Binding-site contacts:
Ligand atom C8 contacts residue ILE47 of chain 1.B at 4.2 Å (hydrophobic).
Ligand atom C3 contacts residue ASN31 of chain 1.B at 3.7 Å.
Ligand atom O5 contacts residue SER45 of chain 1.B at 3.8 Å.
Ligand atom O5 contacts residue THR33 of chain 1.B at 3.7 Å.
Ligand atom C5 contacts residue ASN31 of chain 1.B at 3.7 Å.
Ligand atom C6 contacts residue THR33 of chain 1.B at 4.1 Å.
Ligand atom O5 contacts residue ASN31 of chain 1.B at 2.4 Å (h-bond).
Ligand atom O7 contacts residue ASN31 of chain 1.B at 3.1 Å (h-bond).
Ligand atom C5 contacts residue THR33 of chain 1.B at 4.4 Å.
Ligand atom C7 contacts residue ASN31 of chain 1.B at 3.2 Å.
Ligand atom N2 contacts residue ASN31 of chain 1.B at 2.9 Å (h-bond).
Ligand atom C2 contacts residue SER45 of chain 1.B at 4.2 Å.
Ligand atom C1 contacts residue SER45 of chain 1.B at 3.4 Å.
Ligand atom C1 contacts residue ASN31 of chain 1.B at 1.4 Å.
Ligand atom C3 contacts residue SER45 of chain 1.B at 4.1 Å.
Ligand atom O6 contacts residue THR33 of chain 1.B at 3.9 Å.
Ligand atom C4 contacts residue ASN31 of chain 1.B at 4.2 Å.
Ligand atom C2 contacts residue ASN31 of chain 1.B at 2.4 Å.
Ligand atom C5 contacts residue SER45 of chain 1.B at 3.7 Å.

This protein binds this small molecule.
Small molecule (SMILES): CC(=O)N[C@@H]1[C@@H](O)[C@H](O)[C@@H](CO)O[C@H]1O

Sequence of chain 1.B:
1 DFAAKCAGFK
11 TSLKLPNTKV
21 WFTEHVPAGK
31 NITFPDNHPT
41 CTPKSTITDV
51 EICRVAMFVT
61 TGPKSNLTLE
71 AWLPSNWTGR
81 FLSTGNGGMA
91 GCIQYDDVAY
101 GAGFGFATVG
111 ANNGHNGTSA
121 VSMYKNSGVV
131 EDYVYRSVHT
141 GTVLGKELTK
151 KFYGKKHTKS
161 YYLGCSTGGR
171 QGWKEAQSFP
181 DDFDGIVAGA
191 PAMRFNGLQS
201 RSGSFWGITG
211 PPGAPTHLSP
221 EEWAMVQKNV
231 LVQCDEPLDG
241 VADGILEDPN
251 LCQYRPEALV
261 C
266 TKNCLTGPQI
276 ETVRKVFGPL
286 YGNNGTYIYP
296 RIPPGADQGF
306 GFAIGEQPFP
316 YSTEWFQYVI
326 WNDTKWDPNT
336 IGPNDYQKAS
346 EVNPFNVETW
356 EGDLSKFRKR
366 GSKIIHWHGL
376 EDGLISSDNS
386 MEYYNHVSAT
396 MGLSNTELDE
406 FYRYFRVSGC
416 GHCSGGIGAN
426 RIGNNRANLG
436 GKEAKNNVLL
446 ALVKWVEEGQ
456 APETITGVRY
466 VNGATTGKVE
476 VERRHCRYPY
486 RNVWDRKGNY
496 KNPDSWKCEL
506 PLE